A protein and the small-molecule ligand that binds it are described below.
Small molecule (SMILES): COCC(=O)Nc1nc(-c2ccccc2)cs1

Sequence of chain 1.A:
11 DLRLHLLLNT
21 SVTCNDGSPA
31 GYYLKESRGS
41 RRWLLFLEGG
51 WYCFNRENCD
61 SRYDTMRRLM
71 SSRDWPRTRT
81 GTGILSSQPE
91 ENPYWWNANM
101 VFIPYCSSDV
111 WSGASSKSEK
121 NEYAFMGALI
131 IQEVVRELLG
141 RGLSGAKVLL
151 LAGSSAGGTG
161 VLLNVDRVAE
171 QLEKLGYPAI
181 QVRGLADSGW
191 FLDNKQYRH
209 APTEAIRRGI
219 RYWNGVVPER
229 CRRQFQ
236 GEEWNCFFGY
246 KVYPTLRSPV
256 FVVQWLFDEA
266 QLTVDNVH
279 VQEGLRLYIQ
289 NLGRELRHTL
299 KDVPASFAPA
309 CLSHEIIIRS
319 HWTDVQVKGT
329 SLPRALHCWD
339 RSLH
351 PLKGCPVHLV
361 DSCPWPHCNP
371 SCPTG

Binding-site contacts:
Ligand atom C7 contacts residue ALA265 of chain 1.A at 3.6 Å (hydrophobic).
Ligand atom C contacts residue PHE191 of chain 1.A at 4.2 Å (hydrophobic).
Ligand atom C1 contacts residue VAL110 of chain 1.A at 4.3 Å (hydrophobic).
Ligand atom C contacts residue ILE214 of chain 1.A at 4.1 Å (hydrophobic).
Ligand atom C8 contacts residue TRP51 of chain 1.A at 3.5 Å (hydrophobic).
Ligand atom C7 contacts residue TRP51 of chain 1.A at 3.2 Å (hydrophobic).
Ligand atom C1 contacts residue THR159 of chain 1.A at 3.8 Å.
Ligand atom S contacts residue ALA156 of chain 1.A at 4.0 Å.
Ligand atom S contacts residue SER155 of chain 1.A at 3.7 Å.
Ligand atom C2 contacts residue THR159 of chain 1.A at 4.0 Å.
Ligand atom C5 contacts residue SER155 of chain 1.A at 3.9 Å.
Ligand atom C9 contacts residue TRP51 of chain 1.A at 4.3 Å (hydrophobic).
Ligand atom C4 contacts residue TRP51 of chain 1.A at 3.8 Å (hydrophobic).
Ligand atom C contacts residue PHE243 of chain 1.A at 4.0 Å (hydrophobic).
Ligand atom C3 contacts residue TYR52 of chain 1.A at 4.1 Å (hydrophobic).
Ligand atom C6 contacts residue TRP51 of chain 1.A at 3.5 Å (hydrophobic).
Ligand atom O1 contacts residue VAL110 of chain 1.A at 4.1 Å.
Ligand atom S contacts residue TRP51 of chain 1.A at 4.2 Å.
Ligand atom C11 contacts residue TRP51 of chain 1.A at 4.1 Å (hydrophobic).
Ligand atom C8 contacts residue ALA265 of chain 1.A at 4.1 Å (hydrophobic).
Ligand atom C contacts residue PHE242 of chain 1.A at 3.3 Å (hydrophobic).
Ligand atom O1 contacts residue PHE191 of chain 1.A at 3.8 Å.
Ligand atom C5 contacts residue TRP51 of chain 1.A at 3.5 Å (hydrophobic).
Ligand atom C10 contacts residue VAL269 of chain 1.A at 3.5 Å (hydrophobic).
Ligand atom C1 contacts residue ILE214 of chain 1.A at 4.2 Å (hydrophobic).
Ligand atom O1 contacts residue THR159 of chain 1.A at 3.6 Å (h-bond).
Ligand atom C9 contacts residue THR268 of chain 1.A at 3.5 Å.
Ligand atom C2 contacts residue PHE191 of chain 1.A at 3.6 Å (hydrophobic).
Ligand atom O contacts residue ILE214 of chain 1.A at 3.8 Å.
Ligand atom O contacts residue PHE191 of chain 1.A at 4.0 Å.
Ligand atom C8 contacts residue THR268 of chain 1.A at 4.2 Å.
Ligand atom C9 contacts residue VAL269 of chain 1.A at 4.2 Å (hydrophobic).
Ligand atom N contacts residue PHE191 of chain 1.A at 3.7 Å.
Ligand atom S contacts residue PHE191 of chain 1.A at 4.1 Å.
Ligand atom C1 contacts residue PHE191 of chain 1.A at 4.1 Å (hydrophobic).
Ligand atom C11 contacts residue VAL269 of chain 1.A at 3.6 Å (hydrophobic).
Ligand atom C3 contacts residue PHE191 of chain 1.A at 3.8 Å (hydrophobic).
Ligand atom N contacts residue TYR52 of chain 1.A at 3.9 Å.
Ligand atom O1 contacts residue ALA156 of chain 1.A at 3.6 Å.
Ligand atom N1 contacts residue PHE191 of chain 1.A at 4.2 Å.